The protein below binds the small molecule below.
Small molecule (SMILES): C[C@H](SCCNC(=O)CCNC(=O)[C@H](O)C(C)(C)COP(=O)(O)OP(=O)(O)OC[C@H]1O[C@@H](n2cnc3c(N)ncnc32)[C@H](O)[C@@H]1OP(=O)(O)O)C(=O)O

Sequence of chain 1.B:
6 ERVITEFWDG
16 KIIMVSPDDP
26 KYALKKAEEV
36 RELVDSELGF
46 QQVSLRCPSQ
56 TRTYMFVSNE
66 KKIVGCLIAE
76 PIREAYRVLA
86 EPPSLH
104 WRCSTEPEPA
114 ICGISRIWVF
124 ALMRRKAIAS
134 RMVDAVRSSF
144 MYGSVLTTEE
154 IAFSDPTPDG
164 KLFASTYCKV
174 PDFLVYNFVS

Binding-site contacts:
Ligand atom O1 contacts residue LYS129 of chain 1.B at 3.3 Å (salt-bridge).
Ligand atom O1 contacts residue ALA130 of chain 1.B at 2.8 Å (h-bond).
Ligand atom N58 contacts residue ARG128 of chain 1.B at 3.5 Å (salt-bridge).
Ligand atom O37 contacts residue ILE131 of chain 1.B at 3.5 Å (h-bond).
Ligand atom O11 contacts residue ASP162 of chain 1.B at 3.5 Å (salt-bridge).
Ligand atom C19 contacts residue THR160 of chain 1.B at 3.5 Å.
Ligand atom C9 contacts residue ILE120 of chain 1.B at 3.5 Å (hydrophobic).
Ligand atom O38 contacts residue SER133 of chain 1.B at 2.6 Å (h-bond).
Ligand atom C6 contacts residue ALA132 of chain 1.B at 3.5 Å (hydrophobic).
Ligand atom N58 contacts residue LEU165 of chain 1.B at 3.5 Å.
Ligand atom O35 contacts residue VAL122 of chain 1.B at 3.1 Å (h-bond).
Ligand atom C22 contacts residue SER118 of chain 1.B at 3.5 Å.
Ligand atom C10 contacts residue ARG127 of chain 1.B at 3.5 Å.
Ligand atom P4 contacts residue ALA132 of chain 1.B at 3.5 Å.
Ligand atom O37 contacts residue VAL122 of chain 1.B at 3.5 Å.
Ligand atom O34 contacts residue THR160 of chain 1.B at 2.9 Å (h-bond).
Ligand atom C6 contacts residue VAL122 of chain 1.B at 3.5 Å (hydrophobic).
Ligand atom O5 contacts residue ALA132 of chain 1.B at 2.9 Å.
Ligand atom O38 contacts residue ALA130 of chain 1.B at 3.3 Å.
Ligand atom O45 contacts residue ARG128 of chain 1.B at 2.9 Å (salt-bridge).
Ligand atom O1 contacts residue ARG128 of chain 1.B at 3.3 Å.
Ligand atom N17 contacts residue ILE120 of chain 1.B at 2.8 Å (h-bond).
Ligand atom O36 contacts residue ARG127 of chain 1.B at 3.3 Å.
Ligand atom C12 contacts residue ARG127 of chain 1.B at 3.3 Å.
Ligand atom O46 contacts residue ARG128 of chain 1.B at 3.0 Å (salt-bridge).
Ligand atom N13 contacts residue ASP162 of chain 1.B at 2.9 Å (salt-bridge).
Ligand atom O49 contacts residue THR169 of chain 1.B at 3.1 Å (h-bond).
Ligand atom C18 contacts residue THR160 of chain 1.B at 3.1 Å.
Ligand atom C57 contacts residue ARG128 of chain 1.B at 3.5 Å.
Ligand atom O37 contacts residue ALA132 of chain 1.B at 2.7 Å (h-bond).
Ligand atom C21 contacts residue LYS5 of chain 1.C at 2.6 Å.
Ligand atom O33 contacts residue LYS5 of chain 1.C at 2.3 Å (salt-bridge).
Ligand atom C22 contacts residue ILE117 of chain 1.B at 3.5 Å (hydrophobic).
Ligand atom C40 contacts residue SER133 of chain 1.B at 3.2 Å.
Ligand atom C23 contacts residue LYS5 of chain 1.C at 1.5 Å.
Ligand atom O33 contacts residue SER118 of chain 1.B at 3.5 Å (h-bond).
Ligand atom O36 contacts residue ARG128 of chain 1.B at 2.9 Å (salt-bridge).
Ligand atom C21 contacts residue SER157 of chain 1.B at 3.1 Å.
Ligand atom O45 contacts residue MG1 of chain 1.E at 2.4 Å.
Ligand atom O35 contacts residue ARG127 of chain 1.B at 3.2 Å (salt-bridge).

Sequence of chain 1.C:
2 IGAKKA